Sequence of chain 1.I:
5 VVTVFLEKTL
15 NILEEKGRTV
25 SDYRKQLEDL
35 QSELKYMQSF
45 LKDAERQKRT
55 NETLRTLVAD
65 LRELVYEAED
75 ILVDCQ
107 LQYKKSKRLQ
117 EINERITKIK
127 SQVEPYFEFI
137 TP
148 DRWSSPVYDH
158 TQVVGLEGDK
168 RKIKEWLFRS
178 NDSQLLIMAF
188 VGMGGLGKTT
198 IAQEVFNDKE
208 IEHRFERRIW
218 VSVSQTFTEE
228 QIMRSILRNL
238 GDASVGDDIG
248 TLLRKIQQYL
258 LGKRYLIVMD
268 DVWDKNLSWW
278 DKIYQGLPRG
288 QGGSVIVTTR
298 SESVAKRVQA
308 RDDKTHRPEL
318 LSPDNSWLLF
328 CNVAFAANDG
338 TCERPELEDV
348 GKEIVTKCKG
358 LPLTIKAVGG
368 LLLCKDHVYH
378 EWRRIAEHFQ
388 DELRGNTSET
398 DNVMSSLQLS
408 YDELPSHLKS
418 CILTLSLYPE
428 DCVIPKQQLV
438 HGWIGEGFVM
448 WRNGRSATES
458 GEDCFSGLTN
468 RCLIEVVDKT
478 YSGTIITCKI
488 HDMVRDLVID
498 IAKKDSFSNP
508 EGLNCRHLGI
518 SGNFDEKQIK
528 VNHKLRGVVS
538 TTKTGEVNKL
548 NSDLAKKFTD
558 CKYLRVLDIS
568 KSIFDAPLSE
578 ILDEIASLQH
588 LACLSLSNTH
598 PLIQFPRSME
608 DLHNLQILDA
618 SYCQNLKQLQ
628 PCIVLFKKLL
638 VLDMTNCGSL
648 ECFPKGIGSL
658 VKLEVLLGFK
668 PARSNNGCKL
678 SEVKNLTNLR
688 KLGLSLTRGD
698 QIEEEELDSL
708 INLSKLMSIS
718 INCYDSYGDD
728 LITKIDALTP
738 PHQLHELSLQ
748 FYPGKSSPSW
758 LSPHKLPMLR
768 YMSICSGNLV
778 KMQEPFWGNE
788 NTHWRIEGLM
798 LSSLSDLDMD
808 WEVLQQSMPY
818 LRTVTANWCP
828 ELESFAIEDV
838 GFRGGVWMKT

Binding-site contacts:
Ligand atom PG contacts residue LYS195 of chain 1.I at 3.5 Å.
Ligand atom O1A contacts residue LYS195 of chain 1.I at 3.4 Å (salt-bridge).
Ligand atom O2B contacts residue GLY192 of chain 1.I at 3.5 Å.
Ligand atom O2B contacts residue GLY194 of chain 1.I at 2.3 Å (h-bond).
Ligand atom PB contacts residue GLY194 of chain 1.I at 3.6 Å.
Ligand atom N1 contacts residue VAL160 of chain 1.I at 3.5 Å.
Ligand atom O1A contacts residue THR197 of chain 1.I at 3.2 Å (h-bond).
Ligand atom O3B contacts residue LYS195 of chain 1.I at 2.9 Å (salt-bridge).
Ligand atom N6 contacts residue LEU163 of chain 1.I at 3.4 Å.
Ligand atom C8 contacts residue PRO359 of chain 1.I at 3.5 Å (hydrophobic).
Ligand atom PB contacts residue LYS195 of chain 1.I at 3.4 Å.
Ligand atom O3G contacts residue ARG149 of chain 1.I at 3.3 Å (salt-bridge).
Ligand atom O3A contacts residue GLY192 of chain 1.I at 3.6 Å.
Ligand atom O1B contacts residue LYS195 of chain 1.I at 3.0 Å (salt-bridge).
Ligand atom PG contacts residue ARG149 of chain 1.I at 3.2 Å.
Ligand atom N7 contacts residue THR197 of chain 1.I at 3.4 Å (h-bond).
Ligand atom O1B contacts residue THR196 of chain 1.I at 2.6 Å (h-bond).
Ligand atom O2G contacts residue ARG149 of chain 1.I at 2.7 Å (salt-bridge).
Ligand atom PG contacts residue ARG297 of chain 1.I at 3.6 Å.
Ligand atom O3' contacts residue LYS363 of chain 1.I at 3.3 Å.
Ligand atom O4' contacts residue PRO359 of chain 1.I at 3.5 Å.
Ligand atom O2B contacts residue LEU193 of chain 1.I at 2.5 Å (h-bond).
Ligand atom O3B contacts residue GLY192 of chain 1.I at 3.2 Å (h-bond).
Ligand atom N1 contacts residue GLN159 of chain 1.I at 3.5 Å (h-bond).
Ligand atom O2B contacts residue LYS195 of chain 1.I at 2.9 Å (salt-bridge).
Ligand atom O3G contacts residue THR196 of chain 1.I at 3.4 Å.
Ligand atom N6 contacts residue VAL161 of chain 1.I at 3.2 Å (h-bond).
Ligand atom O1G contacts residue ARG297 of chain 1.I at 2.8 Å (salt-bridge).
Ligand atom C8 contacts residue THR197 of chain 1.I at 3.5 Å.
Ligand atom O2G contacts residue ARG297 of chain 1.I at 3.2 Å (salt-bridge).
Ligand atom O1A contacts residue THR196 of chain 1.I at 2.8 Å (h-bond).
Ligand atom N9 contacts residue PRO359 of chain 1.I at 3.5 Å.
Ligand atom O1G contacts residue LYS195 of chain 1.I at 3.2 Å (salt-bridge).
Ligand atom N1 contacts residue VAL161 of chain 1.I at 3.0 Å (h-bond).
Ligand atom O2A contacts residue THR196 of chain 1.I at 2.8 Å (h-bond).
Ligand atom O1A contacts residue GLY194 of chain 1.I at 3.3 Å.
Ligand atom O1G contacts residue ARG149 of chain 1.I at 3.5 Å (salt-bridge).
Ligand atom PA contacts residue THR196 of chain 1.I at 3.2 Å.
Ligand atom O2G contacts residue GLY192 of chain 1.I at 3.5 Å (h-bond).
Ligand atom C2 contacts residue GLN159 of chain 1.I at 3.2 Å.

This protein binds this small molecule.
Small molecule (SMILES): Nc1ncnc2c1ncn2[C@H]1C[C@H](O)[C@@H](CO[P](=O)(O)O[P](=O)(O)OP(=O)(O)O)O1